Sequence of chain 1.A:
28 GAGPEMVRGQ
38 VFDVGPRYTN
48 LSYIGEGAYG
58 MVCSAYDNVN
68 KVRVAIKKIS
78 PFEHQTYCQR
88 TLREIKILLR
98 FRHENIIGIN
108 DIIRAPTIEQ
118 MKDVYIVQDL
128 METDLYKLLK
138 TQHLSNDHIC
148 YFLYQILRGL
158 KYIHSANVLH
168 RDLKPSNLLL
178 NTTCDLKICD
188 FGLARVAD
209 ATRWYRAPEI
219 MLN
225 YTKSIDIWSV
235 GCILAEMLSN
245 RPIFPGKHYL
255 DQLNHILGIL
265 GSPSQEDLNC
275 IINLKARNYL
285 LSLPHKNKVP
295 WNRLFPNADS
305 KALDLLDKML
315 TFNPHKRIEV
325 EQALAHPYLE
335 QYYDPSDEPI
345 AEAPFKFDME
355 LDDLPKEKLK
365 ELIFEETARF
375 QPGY

Binding-site contacts:
Ligand atom O23 contacts residue LYS74 of chain 1.A at 3.1 Å (salt-bridge).
Ligand atom O28 contacts residue ASN174 of chain 1.A at 3.4 Å (h-bond).
Ligand atom C17 contacts residue LEU176 of chain 1.A at 3.7 Å (hydrophobic).
Ligand atom N14 contacts residue LEU176 of chain 1.A at 3.6 Å.
Ligand atom CL13 contacts residue ILE51 of chain 1.A at 3.7 Å.
Ligand atom C25 contacts residue ASP187 of chain 1.A at 3.5 Å.
Ligand atom C9 contacts residue ASP131 of chain 1.A at 3.5 Å.
Ligand atom C1 contacts residue GLN125 of chain 1.A at 3.4 Å.
Ligand atom C3 contacts residue ASP126 of chain 1.A at 3.2 Å.
Ligand atom CL13 contacts residue GLU129 of chain 1.A at 3.7 Å.
Ligand atom CL13 contacts residue MET128 of chain 1.A at 3.4 Å.
Ligand atom C30 contacts residue VAL59 of chain 1.A at 3.6 Å (hydrophobic).
Ligand atom C27 contacts residue ASP187 of chain 1.A at 2.9 Å.
Ligand atom C7 contacts residue MET128 of chain 1.A at 3.8 Å (hydrophobic).
Ligand atom C25 contacts residue LYS74 of chain 1.A at 3.5 Å.
Ligand atom C31 contacts residue GLY57 of chain 1.A at 3.6 Å.
Ligand atom C15 contacts residue LEU176 of chain 1.A at 3.8 Å (hydrophobic).
Ligand atom N4 contacts residue LEU127 of chain 1.A at 3.8 Å.
Ligand atom C33 contacts residue LYS74 of chain 1.A at 3.6 Å.
Ligand atom C3 contacts residue ALA72 of chain 1.A at 3.4 Å (hydrophobic).
Ligand atom C31 contacts residue MET58 of chain 1.A at 3.6 Å (hydrophobic).
Ligand atom C31 contacts residue LYS74 of chain 1.A at 3.7 Å.
Ligand atom C10 contacts residue LYS134 of chain 1.A at 3.5 Å.
Ligand atom N6 contacts residue MET128 of chain 1.A at 2.9 Å (h-bond).
Ligand atom C32 contacts residue GLY57 of chain 1.A at 3.5 Å.
Ligand atom O28 contacts residue ASP187 of chain 1.A at 2.5 Å (salt-bridge).
Ligand atom N4 contacts residue MET128 of chain 1.A at 3.0 Å (h-bond).
Ligand atom C2 contacts residue ALA72 of chain 1.A at 3.8 Å (hydrophobic).
Ligand atom C8 contacts residue LEU176 of chain 1.A at 3.7 Å (hydrophobic).
Ligand atom C30 contacts residue LYS74 of chain 1.A at 3.6 Å.
Ligand atom C5 contacts residue MET128 of chain 1.A at 3.8 Å (hydrophobic).
Ligand atom C34 contacts residue LYS74 of chain 1.A at 3.3 Å.
Ligand atom C3 contacts residue MET128 of chain 1.A at 3.6 Å (hydrophobic).
Ligand atom C30 contacts residue GLY54 of chain 1.A at 3.8 Å.
Ligand atom C32 contacts residue ILE76 of chain 1.A at 3.6 Å (hydrophobic).
Ligand atom C31 contacts residue GLY54 of chain 1.A at 3.7 Å.
Ligand atom C32 contacts residue LYS74 of chain 1.A at 3.8 Å.
Ligand atom C2 contacts residue LEU176 of chain 1.A at 3.6 Å (hydrophobic).
Ligand atom C12 contacts residue GLU129 of chain 1.A at 3.8 Å.
Ligand atom C29 contacts residue LYS74 of chain 1.A at 3.3 Å.

This protein binds this small molecule.
Small molecule (SMILES): Cc1cnc(Nc2ccccc2Cl)nc1-c1c[nH]c(C(=O)N[C@H](CO)c2ccccc2)c1